Sequence of chain 1.E:
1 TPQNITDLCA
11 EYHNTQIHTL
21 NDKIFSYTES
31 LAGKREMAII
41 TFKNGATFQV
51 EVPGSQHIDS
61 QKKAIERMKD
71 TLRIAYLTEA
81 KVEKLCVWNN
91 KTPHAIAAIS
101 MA

This small molecule binds to this protein.
Small molecule (SMILES): OC[C@H]1O[C@@H](O)[C@H](O)[C@@H](O)[C@H]1O

Binding-site contacts:
Ligand atom O3 contacts residue GLU51 of chain 1.E at 3.5 Å (salt-bridge).
Ligand atom C1 contacts residue TRP88 of chain 1.E at 4.4 Å (hydrophobic).
Ligand atom O6 contacts residue HIS57 of chain 1.E at 4.0 Å.
Ligand atom O6 contacts residue TRP88 of chain 1.E at 4.0 Å.
Ligand atom C4 contacts residue GLU51 of chain 1.E at 4.0 Å.
Ligand atom C5 contacts residue TRP88 of chain 1.E at 3.6 Å (hydrophobic).
Ligand atom C3 contacts residue GLU51 of chain 1.E at 4.3 Å.
Ligand atom C3 contacts residue ASN90 of chain 1.E at 4.0 Å.
Ligand atom C2 contacts residue ASN90 of chain 1.E at 4.2 Å.
Ligand atom O3 contacts residue ASN90 of chain 1.E at 3.9 Å.
Ligand atom O4 contacts residue HIS57 of chain 1.E at 3.8 Å.
Ligand atom O6 contacts residue GLN56 of chain 1.E at 3.3 Å (h-bond).
Ligand atom C6 contacts residue TRP88 of chain 1.E at 3.8 Å (hydrophobic).
Ligand atom C4 contacts residue TRP88 of chain 1.E at 3.6 Å (hydrophobic).
Ligand atom O5 contacts residue GLN56 of chain 1.E at 3.6 Å.
Ligand atom C6 contacts residue HIS57 of chain 1.E at 3.4 Å.
Ligand atom O2 contacts residue TRP88 of chain 1.E at 4.3 Å.
Ligand atom C6 contacts residue GLN61 of chain 1.E at 4.0 Å.
Ligand atom O2 contacts residue ASN14 of chain 1.E at 4.3 Å.
Ligand atom C6 contacts residue GLN56 of chain 1.E at 3.3 Å.
Ligand atom C5 contacts residue GLN56 of chain 1.E at 4.1 Å.
Ligand atom O6 contacts residue GLN61 of chain 1.E at 3.0 Å (h-bond).
Ligand atom O4 contacts residue GLN56 of chain 1.E at 3.5 Å.
Ligand atom O4 contacts residue TRP88 of chain 1.E at 4.4 Å.
Ligand atom C3 contacts residue TRP88 of chain 1.E at 4.0 Å (hydrophobic).
Ligand atom O2 contacts residue ASN90 of chain 1.E at 3.1 Å (h-bond).
Ligand atom O4 contacts residue GLU51 of chain 1.E at 2.9 Å (salt-bridge).